A small-molecule ligand and the protein it binds are described below.
Small molecule (SMILES): Nc1ncnc2c1ncn2[C@@H]1O[C@H](CO[P](=O)(O)O[P](=O)(O)CP(=O)(O)O)[C@@H](O)[C@H]1O

Sequence of chain 1.A:
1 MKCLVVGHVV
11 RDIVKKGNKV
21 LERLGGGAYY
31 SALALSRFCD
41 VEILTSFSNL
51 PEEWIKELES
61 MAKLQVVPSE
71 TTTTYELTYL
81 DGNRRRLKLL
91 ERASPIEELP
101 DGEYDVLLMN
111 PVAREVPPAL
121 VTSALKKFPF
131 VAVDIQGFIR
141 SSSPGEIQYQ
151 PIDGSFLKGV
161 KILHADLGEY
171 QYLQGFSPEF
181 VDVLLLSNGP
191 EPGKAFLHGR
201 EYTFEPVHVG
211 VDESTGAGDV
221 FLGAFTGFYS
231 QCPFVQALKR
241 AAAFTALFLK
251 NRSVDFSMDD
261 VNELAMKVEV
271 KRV

Binding-site contacts:
Ligand atom O3A contacts residue GLY218 of chain 1.A at 3.2 Å.
Ligand atom O1A contacts residue GLY189 of chain 1.A at 3.5 Å.
Ligand atom C5' contacts residue SER187 of chain 1.A at 3.7 Å.
Ligand atom N6 contacts residue ASN83 of chain 1.A at 3.6 Å (h-bond).
Ligand atom C3' contacts residue GLY189 of chain 1.A at 3.4 Å.
Ligand atom C5 contacts residue LEU249 of chain 1.A at 3.6 Å (hydrophobic).
Ligand atom O1B contacts residue SER187 of chain 1.A at 3.7 Å.
Ligand atom O2B contacts residue GLY218 of chain 1.A at 3.5 Å.
Ligand atom C2' contacts residue GLY189 of chain 1.A at 3.5 Å.
Ligand atom O3A contacts residue SER187 of chain 1.A at 3.7 Å.
Ligand atom PA contacts residue SER187 of chain 1.A at 3.5 Å.
Ligand atom O1G contacts residue SER214 of chain 1.A at 2.9 Å (h-bond).
Ligand atom O1G contacts residue ARG85 of chain 1.A at 2.9 Å (salt-bridge).
Ligand atom PA contacts residue GLY189 of chain 1.A at 3.7 Å.
Ligand atom O2G contacts residue GLY218 of chain 1.A at 3.1 Å (h-bond).
Ligand atom O2G contacts residue GLY216 of chain 1.A at 3.6 Å (h-bond).
Ligand atom O2B contacts residue HIS164 of chain 1.A at 3.5 Å.
Ligand atom O1B contacts residue ASP166 of chain 1.A at 2.7 Å (salt-bridge).
Ligand atom C5' contacts residue GLY218 of chain 1.A at 3.7 Å.
Ligand atom N1 contacts residue VAL209 of chain 1.A at 3.7 Å.
Ligand atom O4' contacts residue THR245 of chain 1.A at 3.3 Å.
Ligand atom O1A contacts residue ASN83 of chain 1.A at 3.5 Å (h-bond).
Ligand atom N7 contacts residue ASN83 of chain 1.A at 3.5 Å (h-bond).
Ligand atom O3G contacts residue SER214 of chain 1.A at 3.3 Å (h-bond).
Ligand atom O2A contacts residue ASN188 of chain 1.A at 3.5 Å (h-bond).
Ligand atom O3G contacts residue ALA217 of chain 1.A at 3.6 Å.
Ligand atom C4 contacts residue LEU249 of chain 1.A at 3.6 Å (hydrophobic).
Ligand atom O2A contacts residue GLY189 of chain 1.A at 2.9 Å (h-bond).
Ligand atom N7 contacts residue GLY189 of chain 1.A at 3.5 Å.
Ligand atom O2B contacts residue MG1 of chain 1.E at 1.9 Å.
Ligand atom N6 contacts residue VAL209 of chain 1.A at 3.7 Å.
Ligand atom O2A contacts residue SER187 of chain 1.A at 2.4 Å (h-bond).
Ligand atom C2 contacts residue VAL207 of chain 1.A at 3.0 Å (hydrophobic).
Ligand atom N6 contacts residue PRO190 of chain 1.A at 3.6 Å.
Ligand atom O3' contacts residue SER187 of chain 1.A at 3.4 Å.
Ligand atom PB contacts residue MG1 of chain 1.E at 3.3 Å.
Ligand atom O3' contacts residue PHE204 of chain 1.A at 3.5 Å.
Ligand atom C8 contacts residue GLY189 of chain 1.A at 3.6 Å.
Ligand atom O2G contacts residue ALA217 of chain 1.A at 3.3 Å (h-bond).
Ligand atom O2' contacts residue PRO206 of chain 1.A at 3.7 Å.